This small molecule binds to this protein.
Small molecule (SMILES): CC(=O)N[C@@H]1[C@@H](O)[C@H](O)[C@@H](CO)O[C@H]1O

Binding-site contacts:
Ligand atom C8 contacts residue ASN77 of chain 1.A at 4.4 Å.
Ligand atom O5 contacts residue PHE75 of chain 1.A at 4.1 Å.
Ligand atom O6 contacts residue ASN77 of chain 1.A at 4.3 Å.
Ligand atom C2 contacts residue PHE75 of chain 1.A at 3.4 Å (hydrophobic).
Ligand atom O7 contacts residue PHE75 of chain 1.A at 2.7 Å.
Ligand atom O5 contacts residue THR79 of chain 1.A at 4.4 Å.
Ligand atom C3 contacts residue ASN77 of chain 1.A at 3.8 Å.
Ligand atom C2 contacts residue ASN77 of chain 1.A at 2.5 Å.
Ligand atom C7 contacts residue ASN77 of chain 1.A at 3.3 Å.
Ligand atom N2 contacts residue PHE75 of chain 1.A at 4.0 Å.
Ligand atom C8 contacts residue VAL60 of chain 1.A at 3.4 Å (hydrophobic).
Ligand atom C5 contacts residue ASN77 of chain 1.A at 3.6 Å.
Ligand atom N2 contacts residue ASN77 of chain 1.A at 3.0 Å (h-bond).
Ligand atom C7 contacts residue PHE75 of chain 1.A at 3.7 Å (hydrophobic).
Ligand atom O6 contacts residue THR79 of chain 1.A at 3.4 Å.
Ligand atom C6 contacts residue ASN77 of chain 1.A at 4.5 Å.
Ligand atom O7 contacts residue ASN77 of chain 1.A at 3.2 Å (h-bond).
Ligand atom C7 contacts residue VAL60 of chain 1.A at 3.7 Å (hydrophobic).
Ligand atom C4 contacts residue ASN77 of chain 1.A at 4.2 Å.
Ligand atom O7 contacts residue VAL60 of chain 1.A at 3.3 Å.
Ligand atom C1 contacts residue ASN77 of chain 1.A at 1.5 Å.
Ligand atom C3 contacts residue PHE75 of chain 1.A at 4.4 Å (hydrophobic).
Ligand atom O5 contacts residue ASN77 of chain 1.A at 2.3 Å (h-bond).
Ligand atom C1 contacts residue PHE75 of chain 1.A at 3.9 Å (hydrophobic).
Ligand atom C8 contacts residue GLN55 of chain 1.A at 4.0 Å.

Sequence of chain 1.A:
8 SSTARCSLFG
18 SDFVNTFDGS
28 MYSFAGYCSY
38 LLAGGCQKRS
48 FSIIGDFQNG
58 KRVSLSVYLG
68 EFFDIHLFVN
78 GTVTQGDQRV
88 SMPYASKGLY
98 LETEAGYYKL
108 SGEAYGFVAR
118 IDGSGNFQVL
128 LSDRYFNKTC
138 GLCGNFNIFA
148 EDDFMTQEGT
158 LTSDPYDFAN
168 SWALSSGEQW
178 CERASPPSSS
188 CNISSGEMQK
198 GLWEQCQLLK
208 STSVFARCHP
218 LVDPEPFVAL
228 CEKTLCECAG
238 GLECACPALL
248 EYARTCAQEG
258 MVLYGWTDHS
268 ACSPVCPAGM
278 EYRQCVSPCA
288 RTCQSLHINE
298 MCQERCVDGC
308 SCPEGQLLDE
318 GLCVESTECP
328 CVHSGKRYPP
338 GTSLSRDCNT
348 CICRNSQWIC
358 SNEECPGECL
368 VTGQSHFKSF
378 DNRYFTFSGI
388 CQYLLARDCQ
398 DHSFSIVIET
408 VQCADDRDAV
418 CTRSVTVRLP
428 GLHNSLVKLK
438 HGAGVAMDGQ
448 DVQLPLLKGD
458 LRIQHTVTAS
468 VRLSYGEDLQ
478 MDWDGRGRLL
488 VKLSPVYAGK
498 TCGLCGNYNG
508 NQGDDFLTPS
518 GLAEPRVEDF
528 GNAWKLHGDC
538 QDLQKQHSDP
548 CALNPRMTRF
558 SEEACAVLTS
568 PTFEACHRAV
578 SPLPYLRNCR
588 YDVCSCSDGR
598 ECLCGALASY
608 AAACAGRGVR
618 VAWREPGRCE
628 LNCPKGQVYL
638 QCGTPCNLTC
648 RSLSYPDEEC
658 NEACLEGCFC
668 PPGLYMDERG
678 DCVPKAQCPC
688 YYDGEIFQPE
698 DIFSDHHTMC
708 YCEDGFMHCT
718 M